Binding-site contacts:
Ligand atom O8 contacts residue TYR92 of chain 1.A at 3.1 Å (h-bond).
Ligand atom C7 contacts residue TRP147 of chain 1.A at 4.0 Å (hydrophobic).
Ligand atom C9 contacts residue LEU188 of chain 1.A at 3.9 Å (hydrophobic).
Ligand atom N5 contacts residue LYS129 of chain 1.A at 3.1 Å (salt-bridge).
Ligand atom C1 contacts residue SER131 of chain 1.A at 3.5 Å.
Ligand atom O8 contacts residue ILE220 of chain 1.A at 3.4 Å.
Ligand atom C4 contacts residue LYS129 of chain 1.A at 3.4 Å.
Ligand atom O1B contacts residue SER131 of chain 1.A at 3.9 Å.
Ligand atom O4 contacts residue ASP219 of chain 1.A at 2.7 Å (salt-bridge).
Ligand atom O9 contacts residue SER222 of chain 1.A at 3.0 Å (h-bond).
Ligand atom C9 contacts residue ASP184 of chain 1.A at 3.9 Å.
Ligand atom C8 contacts residue LEU188 of chain 1.A at 3.7 Å (hydrophobic).
Ligand atom C10 contacts residue LEU188 of chain 1.A at 3.8 Å (hydrophobic).
Ligand atom C3 contacts residue ASP219 of chain 1.A at 3.6 Å.
Ligand atom C1 contacts residue TYR153 of chain 1.A at 3.4 Å (hydrophobic).
Ligand atom C1 contacts residue SER130 of chain 1.A at 3.6 Å.
Ligand atom O6 contacts residue PHE187 of chain 1.A at 3.6 Å.
Ligand atom C11 contacts residue GLY128 of chain 1.A at 3.9 Å.
Ligand atom C8 contacts residue TYR92 of chain 1.A at 3.9 Å (hydrophobic).
Ligand atom O1B contacts residue SER130 of chain 1.A at 2.9 Å (h-bond).
Ligand atom O1B contacts residue ILE220 of chain 1.A at 3.1 Å.
Ligand atom C10 contacts residue LYS129 of chain 1.A at 4.0 Å.
Ligand atom C11 contacts residue TRP147 of chain 1.A at 3.7 Å (hydrophobic).
Ligand atom O10 contacts residue LEU188 of chain 1.A at 3.5 Å.
Ligand atom O4 contacts residue LYS129 of chain 1.A at 3.7 Å.
Ligand atom O1A contacts residue SER131 of chain 1.A at 2.5 Å (h-bond).
Ligand atom O3 contacts residue ASP219 of chain 1.A at 2.9 Å (salt-bridge).
Ligand atom O5 contacts residue TYR153 of chain 1.A at 3.8 Å.
Ligand atom O3 contacts residue ARG216 of chain 1.A at 3.6 Å.
Ligand atom O7 contacts residue LEU188 of chain 1.A at 3.6 Å.
Ligand atom N5 contacts residue TRP147 of chain 1.A at 3.7 Å.
Ligand atom C5 contacts residue LYS129 of chain 1.A at 3.8 Å.
Ligand atom C9 contacts residue TYR92 of chain 1.A at 3.6 Å (hydrophobic).
Ligand atom N2 contacts residue TYR153 of chain 1.A at 3.7 Å.
Ligand atom O9 contacts residue TYR92 of chain 1.A at 3.3 Å (h-bond).
Ligand atom C4 contacts residue ASP219 of chain 1.A at 3.4 Å.
Ligand atom C8 contacts residue PHE187 of chain 1.A at 3.8 Å (hydrophobic).
Ligand atom C11 contacts residue THR149 of chain 1.A at 3.7 Å.
Ligand atom O1A contacts residue SER130 of chain 1.A at 3.3 Å.
Ligand atom C5 contacts residue TYR153 of chain 1.A at 3.6 Å (hydrophobic).

A small-molecule ligand and the protein it binds are described below.
Small molecule (SMILES): CC(=O)N[C@@H]1[C@@H](O)[C@H](O[C@@H]2O[C@H](CO)[C@H](O)[C@H](O[C@@H]3O[C@H](CO)[C@@H](O[C@@H]4O[C@H](CO[C@]5(C(=O)O)C[C@H](O)[C@@H](NC(C)=O)[C@H]([C@H](O)[C@H](O)CO)O5)[C@H](O)[C@H](O)[C@H]4O)[C@H](O)[C@H]3NC(C)=O)[C@H]2O)[C@@H](CO)O[C@H]1O

Sequence of chain 1.A:
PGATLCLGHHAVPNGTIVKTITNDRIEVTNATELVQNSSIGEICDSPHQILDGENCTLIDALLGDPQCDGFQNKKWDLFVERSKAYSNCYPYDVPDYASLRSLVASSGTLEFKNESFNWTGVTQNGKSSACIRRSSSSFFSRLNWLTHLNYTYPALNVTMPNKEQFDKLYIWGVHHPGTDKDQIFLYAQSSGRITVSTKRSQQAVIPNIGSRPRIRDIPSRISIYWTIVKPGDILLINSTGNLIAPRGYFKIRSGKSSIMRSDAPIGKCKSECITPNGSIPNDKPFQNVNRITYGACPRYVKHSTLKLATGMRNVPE